This small molecule binds to this protein.
Small molecule (SMILES): Cc1cn([C@H]2C[C@H](O[P](=O)(O)OC[C@H]3O[C@@H](n4ccc(N)nc4=O)C[C@@H]3O[P](=O)(O)OC[C@H]3O[C@@H](n4cnc5c(=O)nc(N)[nH]c54)C[C@@H]3O[P](=O)(O)OC[C@H]3O[C@@H](n4cnc5c(=O)nc(N)[nH]c54)C[C@@H]3O)[C@@H](CO[P](=O)(O)O[C@H]3C[C@H](n4cnc5c(=O)nc(N)[nH]c54)O[C@@H]3CO)O2)c(=O)[nH]c1=O

Sequence of chain 1.A:
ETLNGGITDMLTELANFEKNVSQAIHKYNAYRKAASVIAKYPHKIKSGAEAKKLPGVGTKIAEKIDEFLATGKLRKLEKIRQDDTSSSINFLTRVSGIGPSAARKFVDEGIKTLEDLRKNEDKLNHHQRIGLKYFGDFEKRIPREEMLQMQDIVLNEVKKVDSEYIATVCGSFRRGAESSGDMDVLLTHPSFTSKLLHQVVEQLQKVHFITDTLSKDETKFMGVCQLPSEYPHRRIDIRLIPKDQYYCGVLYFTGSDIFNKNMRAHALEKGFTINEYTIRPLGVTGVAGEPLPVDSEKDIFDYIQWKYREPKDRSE

Binding-site contacts:
Ligand atom OP2 contacts residue LYS68 of chain 1.A at 3.2 Å (salt-bridge).
Ligand atom P contacts residue GLY64 of chain 1.A at 4.0 Å.
Ligand atom OP1 contacts residue ILE69 of chain 1.A at 2.9 Å (h-bond).
Ligand atom P contacts residue NA1 of chain 1.E at 3.7 Å.
Ligand atom OP2 contacts residue GLY66 of chain 1.A at 4.0 Å.
Ligand atom OP2 contacts residue THR67 of chain 1.A at 3.7 Å.
Ligand atom C8 contacts residue LYS35 of chain 1.A at 3.7 Å.
Ligand atom C5' contacts residue TYR39 of chain 1.A at 3.3 Å (hydrophobic).
Ligand atom OP1 contacts residue GLY66 of chain 1.A at 2.9 Å (h-bond).
Ligand atom C4' contacts residue TYR39 of chain 1.A at 4.1 Å (hydrophobic).
Ligand atom O5' contacts residue GLY66 of chain 1.A at 3.4 Å (h-bond).
Ligand atom C2 contacts residue HIS34 of chain 1.A at 4.0 Å.
Ligand atom C5' contacts residue GLY64 of chain 1.A at 3.2 Å.
Ligand atom OP1 contacts residue VAL65 of chain 1.A at 3.6 Å.
Ligand atom OP2 contacts residue GLY66 of chain 1.A at 4.0 Å.
Ligand atom C1' contacts residue ALA38 of chain 1.A at 4.0 Å (hydrophobic).
Ligand atom P contacts residue GLY66 of chain 1.A at 3.7 Å.
Ligand atom OP1 contacts residue NA1 of chain 1.E at 2.6 Å (h-bond).
Ligand atom OP2 contacts residue VAL65 of chain 1.A at 4.0 Å.
Ligand atom N7 contacts residue LYS35 of chain 1.A at 3.8 Å.
Ligand atom O3' contacts residue ILE69 of chain 1.A at 3.6 Å.
Ligand atom N3 contacts residue ALA38 of chain 1.A at 3.5 Å.
Ligand atom OP1 contacts residue LYS68 of chain 1.A at 3.5 Å (salt-bridge).
Ligand atom O4' contacts residue ALA38 of chain 1.A at 3.7 Å.
Ligand atom P contacts residue LYS68 of chain 1.A at 3.8 Å.
Ligand atom O3' contacts residue GLY64 of chain 1.A at 3.5 Å.
Ligand atom P contacts residue ILE69 of chain 1.A at 3.9 Å.
Ligand atom O5' contacts residue LYS35 of chain 1.A at 3.6 Å.
Ligand atom OP1 contacts residue PRO63 of chain 1.A at 3.8 Å.
Ligand atom O3' contacts residue LYS68 of chain 1.A at 4.0 Å.
Ligand atom OP1 contacts residue GLY64 of chain 1.A at 3.1 Å (h-bond).
Ligand atom O3' contacts residue VAL65 of chain 1.A at 3.8 Å.
Ligand atom C4' contacts residue GLY64 of chain 1.A at 3.3 Å.
Ligand atom OP1 contacts residue THR67 of chain 1.A at 3.7 Å.
Ligand atom OP2 contacts residue NA1 of chain 1.E at 3.9 Å.
Ligand atom OP1 contacts residue LEU62 of chain 1.A at 3.9 Å.
Ligand atom C3' contacts residue GLY66 of chain 1.A at 3.8 Å.
Ligand atom C5' contacts residue GLY66 of chain 1.A at 3.4 Å.
Ligand atom C3' contacts residue LYS68 of chain 1.A at 3.8 Å.
Ligand atom N1 contacts residue HIS34 of chain 1.A at 4.1 Å.